This protein binds this small molecule.
Small molecule (SMILES): Nc1nc(N)c2nc(-c3cccc(Cl)c3)c(N)nc2n1

Sequence of chain 1.A:
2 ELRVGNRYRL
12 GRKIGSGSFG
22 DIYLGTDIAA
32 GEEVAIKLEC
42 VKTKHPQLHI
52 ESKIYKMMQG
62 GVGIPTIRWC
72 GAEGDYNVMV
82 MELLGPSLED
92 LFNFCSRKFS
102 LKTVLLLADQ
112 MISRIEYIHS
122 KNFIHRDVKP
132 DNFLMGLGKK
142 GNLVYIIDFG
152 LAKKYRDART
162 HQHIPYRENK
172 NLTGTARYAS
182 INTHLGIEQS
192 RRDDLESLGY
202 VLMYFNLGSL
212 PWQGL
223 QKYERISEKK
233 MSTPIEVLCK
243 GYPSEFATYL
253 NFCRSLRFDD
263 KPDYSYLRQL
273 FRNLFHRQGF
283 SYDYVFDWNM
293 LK

Binding-site contacts:
Ligand atom C13 contacts residue TYR56 of chain 1.A at 3.5 Å (hydrophobic).
Ligand atom N18 contacts residue LEU85 of chain 1.A at 2.9 Å (h-bond).
Ligand atom C04 contacts residue LEU135 of chain 1.A at 3.8 Å (hydrophobic).
Ligand atom C15 contacts residue LYS38 of chain 1.A at 4.0 Å.
Ligand atom C06 contacts residue ALA36 of chain 1.A at 3.8 Å (hydrophobic).
Ligand atom CL contacts residue MET80 of chain 1.A at 3.1 Å.
Ligand atom C15 contacts residue MET82 of chain 1.A at 3.7 Å (hydrophobic).
Ligand atom CL contacts residue MET82 of chain 1.A at 3.3 Å.
Ligand atom C08 contacts residue ILE148 of chain 1.A at 3.8 Å (hydrophobic).
Ligand atom C02 contacts residue LEU85 of chain 1.A at 3.6 Å (hydrophobic).
Ligand atom N10 contacts residue MET82 of chain 1.A at 3.6 Å.
Ligand atom C09 contacts residue ILE148 of chain 1.A at 3.8 Å (hydrophobic).
Ligand atom N17 contacts residue ALA36 of chain 1.A at 3.5 Å.
Ligand atom N18 contacts residue GLY86 of chain 1.A at 3.8 Å.
Ligand atom C11 contacts residue ILE23 of chain 1.A at 3.9 Å (hydrophobic).
Ligand atom C05 contacts residue LEU135 of chain 1.A at 3.9 Å (hydrophobic).
Ligand atom N18 contacts residue LEU84 of chain 1.A at 3.7 Å.
Ligand atom C15 contacts residue ILE23 of chain 1.A at 3.9 Å (hydrophobic).
Ligand atom C13 contacts residue ASP149 of chain 1.A at 3.9 Å.
Ligand atom C08 contacts residue ILE23 of chain 1.A at 3.5 Å (hydrophobic).
Ligand atom N01 contacts residue LEU84 of chain 1.A at 3.5 Å.
Ligand atom C14 contacts residue MET80 of chain 1.A at 3.4 Å (hydrophobic).
Ligand atom C06 contacts residue LEU85 of chain 1.A at 3.8 Å (hydrophobic).
Ligand atom N01 contacts residue LEU85 of chain 1.A at 3.2 Å (h-bond).
Ligand atom CL contacts residue LYS38 of chain 1.A at 3.9 Å.
Ligand atom C14 contacts residue GLU52 of chain 1.A at 3.7 Å.
Ligand atom C13 contacts residue LYS38 of chain 1.A at 3.4 Å.
Ligand atom C02 contacts residue LEU84 of chain 1.A at 3.9 Å (hydrophobic).
Ligand atom N17 contacts residue GLU83 of chain 1.A at 3.0 Å (salt-bridge).
Ligand atom C14 contacts residue LYS38 of chain 1.A at 3.5 Å.
Ligand atom N03 contacts residue LEU135 of chain 1.A at 3.9 Å.
Ligand atom C13 contacts residue GLU52 of chain 1.A at 3.6 Å.
Ligand atom N17 contacts residue LEU85 of chain 1.A at 3.7 Å.
Ligand atom N17 contacts residue MET82 of chain 1.A at 3.0 Å.
Ligand atom C14 contacts residue TYR56 of chain 1.A at 3.7 Å (hydrophobic).
Ligand atom C16 contacts residue ILE23 of chain 1.A at 3.8 Å (hydrophobic).
Ligand atom C16 contacts residue MET82 of chain 1.A at 3.8 Å (hydrophobic).
Ligand atom N19 contacts residue ILE23 of chain 1.A at 3.2 Å.
Ligand atom C12 contacts residue ILE148 of chain 1.A at 4.0 Å (hydrophobic).
Ligand atom C15 contacts residue MET80 of chain 1.A at 3.5 Å (hydrophobic).